Sequence of chain 1.B:
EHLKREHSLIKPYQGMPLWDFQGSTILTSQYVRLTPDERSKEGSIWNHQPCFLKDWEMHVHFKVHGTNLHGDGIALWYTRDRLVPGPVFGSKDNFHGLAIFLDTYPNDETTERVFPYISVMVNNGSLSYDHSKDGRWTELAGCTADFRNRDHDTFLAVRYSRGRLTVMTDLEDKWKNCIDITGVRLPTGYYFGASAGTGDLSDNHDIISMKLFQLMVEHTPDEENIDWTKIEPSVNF

Binding-site contacts:
Ligand atom C4 contacts residue HIS142 of chain 1.B at 3.8 Å.
Ligand atom O4 contacts residue ASP213 of chain 1.B at 3.6 Å.
Ligand atom O5 contacts residue LEU214 of chain 1.B at 4.1 Å.
Ligand atom O2 contacts residue GLY212 of chain 1.B at 3.7 Å.
Ligand atom O4 contacts residue ASP83 of chain 1.B at 2.4 Å (salt-bridge).
Ligand atom O5 contacts residue GLY212 of chain 1.B at 3.9 Å.
Ligand atom C6 contacts residue ASN118 of chain 1.B at 3.6 Å.
Ligand atom C6 contacts residue LEU214 of chain 1.B at 3.8 Å (hydrophobic).
Ligand atom C1 contacts residue ASP213 of chain 1.B at 3.7 Å.
Ligand atom C2 contacts residue TYR116 of chain 1.B at 3.2 Å (hydrophobic).
Ligand atom C6 contacts residue TYR116 of chain 1.B at 3.4 Å (hydrophobic).
Ligand atom C6 contacts residue ASP83 of chain 1.B at 3.4 Å.
Ligand atom O6 contacts residue LEU214 of chain 1.B at 4.0 Å.
Ligand atom C5 contacts residue ASP83 of chain 1.B at 3.9 Å.
Ligand atom O5 contacts residue ASP213 of chain 1.B at 3.0 Å (salt-bridge).
Ligand atom C5 contacts residue ASP213 of chain 1.B at 4.1 Å.
Ligand atom O2 contacts residue ASP213 of chain 1.B at 4.1 Å.
Ligand atom O5 contacts residue TYR116 of chain 1.B at 3.0 Å (h-bond).
Ligand atom O4 contacts residue TYR116 of chain 1.B at 4.2 Å.
Ligand atom C4 contacts residue ASP83 of chain 1.B at 3.4 Å.
Ligand atom O3 contacts residue ASN118 of chain 1.B at 4.0 Å.
Ligand atom C1 contacts residue TYR116 of chain 1.B at 4.0 Å (hydrophobic).
Ligand atom C3 contacts residue TYR116 of chain 1.B at 3.8 Å (hydrophobic).
Ligand atom C3 contacts residue ASN118 of chain 1.B at 3.9 Å.
Ligand atom O6 contacts residue ASN118 of chain 1.B at 3.5 Å (h-bond).
Ligand atom C4 contacts residue ASN118 of chain 1.B at 3.9 Å.
Ligand atom O6 contacts residue ASP83 of chain 1.B at 3.0 Å (salt-bridge).
Ligand atom O4 contacts residue HIS142 of chain 1.B at 3.0 Å (h-bond).
Ligand atom C1 contacts residue TYR116 of chain 1.B at 3.9 Å (hydrophobic).
Ligand atom C3 contacts residue HIS142 of chain 1.B at 3.6 Å.
Ligand atom O6 contacts residue TYR116 of chain 1.B at 2.5 Å (h-bond).
Ligand atom O4 contacts residue ASN118 of chain 1.B at 3.0 Å (h-bond).
Ligand atom O3 contacts residue HIS142 of chain 1.B at 2.8 Å (h-bond).
Ligand atom O2 contacts residue TYR116 of chain 1.B at 4.0 Å.
Ligand atom O6 contacts residue LEU214 of chain 1.B at 3.3 Å (h-bond).
Ligand atom O6 contacts residue PRO117 of chain 1.B at 3.9 Å.
Ligand atom O6 contacts residue GLY212 of chain 1.B at 3.5 Å (h-bond).
Ligand atom C2 contacts residue ASP213 of chain 1.B at 3.5 Å.
Ligand atom O6 contacts residue ASP213 of chain 1.B at 3.7 Å.
Ligand atom C5 contacts residue TYR116 of chain 1.B at 3.6 Å (hydrophobic).

This protein binds this small molecule.
Small molecule (SMILES): OC[C@H]1O[C@H](O[C@@H]2[C@@H](O[C@@H]3[C@H](O)[C@H](O)O[C@H](CO)[C@H]3O)O[C@H](CO)[C@@H](O)[C@@H]2O)[C@@H](O)[C@@H](O)[C@@H]1O